Sequence of chain 1.A:
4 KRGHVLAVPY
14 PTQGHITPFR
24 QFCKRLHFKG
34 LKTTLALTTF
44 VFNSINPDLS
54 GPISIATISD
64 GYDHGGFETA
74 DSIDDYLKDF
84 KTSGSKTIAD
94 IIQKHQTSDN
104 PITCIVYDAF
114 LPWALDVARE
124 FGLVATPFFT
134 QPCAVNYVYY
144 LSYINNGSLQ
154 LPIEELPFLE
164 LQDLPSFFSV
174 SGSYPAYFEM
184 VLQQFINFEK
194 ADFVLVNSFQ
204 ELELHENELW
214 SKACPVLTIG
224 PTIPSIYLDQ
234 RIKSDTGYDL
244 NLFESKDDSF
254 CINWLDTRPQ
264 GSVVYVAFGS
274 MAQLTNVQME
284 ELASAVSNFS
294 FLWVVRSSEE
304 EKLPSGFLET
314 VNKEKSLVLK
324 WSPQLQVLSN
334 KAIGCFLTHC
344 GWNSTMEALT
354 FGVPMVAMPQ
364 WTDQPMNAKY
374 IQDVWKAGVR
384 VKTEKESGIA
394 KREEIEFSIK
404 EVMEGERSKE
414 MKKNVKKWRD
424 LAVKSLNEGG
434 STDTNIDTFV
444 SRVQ

This small molecule binds to this protein.
Small molecule (SMILES): O=C(O)c1ccccc1Br

Binding-site contacts:
Ligand atom C06 contacts residue MET274 of chain 1.A at 4.1 Å (hydrophobic).
Ligand atom C07 contacts residue THR365 of chain 1.A at 3.9 Å.
Ligand atom BR1 contacts residue PHE113 of chain 1.A at 4.2 Å.
Ligand atom C07 contacts residue PHE113 of chain 1.A at 4.1 Å (hydrophobic).
Ligand atom C01 contacts residue HIS18 of chain 1.A at 4.2 Å.
Ligand atom C06 contacts residue THR15 of chain 1.A at 4.4 Å.
Ligand atom C03 contacts residue PHE113 of chain 1.A at 4.1 Å (hydrophobic).
Ligand atom C07 contacts residue GLN134 of chain 1.A at 3.1 Å.
Ligand atom C02 contacts residue TYR13 of chain 1.A at 3.5 Å (hydrophobic).
Ligand atom C05 contacts residue PHE113 of chain 1.A at 3.8 Å (hydrophobic).
Ligand atom BR1 contacts residue VAL184 of chain 1.A at 4.4 Å.
Ligand atom O08 contacts residue HIS18 of chain 1.A at 4.4 Å.
Ligand atom O09 contacts residue THR365 of chain 1.A at 3.1 Å (h-bond).
Ligand atom C04 contacts residue MET183 of chain 1.A at 4.4 Å (hydrophobic).
Ligand atom O09 contacts residue PHE113 of chain 1.A at 3.5 Å.
Ligand atom C03 contacts residue TYR180 of chain 1.A at 3.9 Å (hydrophobic).
Ligand atom C01 contacts residue THR15 of chain 1.A at 3.9 Å.
Ligand atom O09 contacts residue ASP366 of chain 1.A at 4.2 Å.
Ligand atom C03 contacts residue MET183 of chain 1.A at 4.3 Å (hydrophobic).
Ligand atom O08 contacts residue GLN134 of chain 1.A at 3.2 Å (h-bond).
Ligand atom C01 contacts residue MET274 of chain 1.A at 3.6 Å (hydrophobic).
Ligand atom O09 contacts residue GLN134 of chain 1.A at 2.5 Å (h-bond).
Ligand atom C05 contacts residue HIS18 of chain 1.A at 4.2 Å.
Ligand atom O08 contacts residue ASP366 of chain 1.A at 4.1 Å.
Ligand atom BR1 contacts residue PHE170 of chain 1.A at 4.1 Å.
Ligand atom C01 contacts residue TYR13 of chain 1.A at 3.9 Å (hydrophobic).
Ligand atom C07 contacts residue HIS18 of chain 1.A at 4.3 Å.
Ligand atom C02 contacts residue TYR180 of chain 1.A at 4.2 Å (hydrophobic).
Ligand atom BR1 contacts residue TRP364 of chain 1.A at 4.4 Å.
Ligand atom C06 contacts residue PHE113 of chain 1.A at 4.2 Å (hydrophobic).
Ligand atom C02 contacts residue BGC1 of chain 1.C at 3.8 Å.
Ligand atom BR1 contacts residue MET183 of chain 1.A at 4.0 Å.
Ligand atom C03 contacts residue TYR13 of chain 1.A at 4.4 Å (hydrophobic).
Ligand atom BR1 contacts residue TYR180 of chain 1.A at 4.3 Å.
Ligand atom C03 contacts residue BGC1 of chain 1.C at 4.2 Å.
Ligand atom C02 contacts residue MET274 of chain 1.A at 4.0 Å (hydrophobic).
Ligand atom C06 contacts residue HIS18 of chain 1.A at 3.6 Å.
Ligand atom BR1 contacts residue THR365 of chain 1.A at 3.6 Å.
Ligand atom O08 contacts residue THR365 of chain 1.A at 3.9 Å.
Ligand atom C04 contacts residue PHE113 of chain 1.A at 3.7 Å (hydrophobic).